Sequence of chain 1.F:
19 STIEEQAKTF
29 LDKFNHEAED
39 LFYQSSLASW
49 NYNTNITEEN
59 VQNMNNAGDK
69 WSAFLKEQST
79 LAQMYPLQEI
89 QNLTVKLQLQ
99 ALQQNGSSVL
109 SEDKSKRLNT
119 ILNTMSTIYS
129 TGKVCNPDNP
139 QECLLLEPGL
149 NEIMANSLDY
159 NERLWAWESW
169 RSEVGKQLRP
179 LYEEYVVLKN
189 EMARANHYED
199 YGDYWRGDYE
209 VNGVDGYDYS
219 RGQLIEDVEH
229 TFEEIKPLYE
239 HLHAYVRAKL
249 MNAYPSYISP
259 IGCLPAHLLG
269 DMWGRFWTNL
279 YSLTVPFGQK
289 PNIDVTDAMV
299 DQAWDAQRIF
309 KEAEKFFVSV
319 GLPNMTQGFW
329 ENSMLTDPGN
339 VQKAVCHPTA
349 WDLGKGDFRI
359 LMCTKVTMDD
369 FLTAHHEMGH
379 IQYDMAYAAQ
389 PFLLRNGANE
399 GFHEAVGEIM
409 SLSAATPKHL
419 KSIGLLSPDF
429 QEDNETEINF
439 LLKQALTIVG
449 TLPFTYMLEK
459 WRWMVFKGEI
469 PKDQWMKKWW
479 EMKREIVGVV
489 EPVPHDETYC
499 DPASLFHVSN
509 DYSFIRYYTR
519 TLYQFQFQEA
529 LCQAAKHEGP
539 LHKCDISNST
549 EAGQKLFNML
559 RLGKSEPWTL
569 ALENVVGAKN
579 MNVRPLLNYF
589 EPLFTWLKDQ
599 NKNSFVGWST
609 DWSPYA

This small molecule binds to this protein.
Small molecule (SMILES): CC(=O)N[C@@H]1[C@@H](O)[C@H](O)[C@@H](CO)O[C@H]1O

Binding-site contacts:
Ligand atom O6 contacts residue GLN340 of chain 1.F at 2.4 Å (h-bond).
Ligand atom C5 contacts residue ASN53 of chain 1.F at 3.6 Å.
Ligand atom C1 contacts residue ASN53 of chain 1.F at 1.4 Å.
Ligand atom C8 contacts residue ASN58 of chain 1.F at 4.4 Å.
Ligand atom C5 contacts residue GLN340 of chain 1.F at 4.1 Å.
Ligand atom C3 contacts residue ASN53 of chain 1.F at 3.6 Å.
Ligand atom O5 contacts residue GLN340 of chain 1.F at 3.5 Å.
Ligand atom O3 contacts residue ASN53 of chain 1.F at 2.9 Å (h-bond).
Ligand atom C2 contacts residue ASN53 of chain 1.F at 2.5 Å.
Ligand atom C8 contacts residue THR55 of chain 1.F at 3.7 Å.
Ligand atom C2 contacts residue THR55 of chain 1.F at 3.8 Å.
Ligand atom C4 contacts residue ASN53 of chain 1.F at 4.2 Å.
Ligand atom C7 contacts residue ASN53 of chain 1.F at 4.2 Å.
Ligand atom C6 contacts residue GLN340 of chain 1.F at 3.5 Å.
Ligand atom O5 contacts residue ASN53 of chain 1.F at 2.4 Å (h-bond).
Ligand atom C3 contacts residue THR55 of chain 1.F at 4.0 Å.
Ligand atom C8 contacts residue ASN53 of chain 1.F at 4.4 Å.
Ligand atom O3 contacts residue THR55 of chain 1.F at 3.4 Å.
Ligand atom C1 contacts residue GLN340 of chain 1.F at 4.4 Å.
Ligand atom N2 contacts residue ASN53 of chain 1.F at 3.4 Å (h-bond).
Ligand atom O3 contacts residue GLN340 of chain 1.F at 4.5 Å.